Binding-site contacts:
Ligand atom O2' contacts residue LEU171 of chain 2.A at 3.3 Å.
Ligand atom O2A contacts residue ILE47 of chain 2.A at 3.6 Å.
Ligand atom PG contacts residue MG1 of chain 2.C at 3.2 Å.
Ligand atom O6 contacts residue ASN135 of chain 2.A at 3.3 Å (h-bond).
Ligand atom PB contacts residue MG1 of chain 2.C at 3.4 Å.
Ligand atom C6 contacts residue ASP138 of chain 2.A at 3.6 Å.
Ligand atom O3G contacts residue GLY72 of chain 2.A at 2.7 Å (h-bond).
Ligand atom PB contacts residue GLY29 of chain 2.A at 3.6 Å.
Ligand atom O1A contacts residue THR31 of chain 2.A at 3.5 Å (h-bond).
Ligand atom O1B contacts residue SER28 of chain 2.A at 3.3 Å (h-bond).
Ligand atom O5' contacts residue THR32 of chain 2.A at 3.6 Å (h-bond).
Ligand atom N1 contacts residue ASP138 of chain 2.A at 2.8 Å (salt-bridge).
Ligand atom O1G contacts residue MG1 of chain 2.C at 2.0 Å.
Ligand atom PB contacts residue LYS30 of chain 2.A at 3.5 Å.
Ligand atom O1B contacts residue GLY29 of chain 2.A at 2.9 Å (h-bond).
Ligand atom N2 contacts residue ASP138 of chain 2.A at 3.0 Å (salt-bridge).
Ligand atom N1 contacts residue LYS136 of chain 2.A at 3.6 Å.
Ligand atom O1G contacts residue THR50 of chain 2.A at 3.0 Å (h-bond).
Ligand atom O1A contacts residue GLY29 of chain 2.A at 3.4 Å.
Ligand atom N3B contacts residue ASN27 of chain 2.A at 3.1 Å (h-bond).
Ligand atom O3A contacts residue GLY29 of chain 2.A at 3.1 Å (h-bond).
Ligand atom O3G contacts residue ASP26 of chain 2.A at 3.5 Å.
Ligand atom C2 contacts residue LEU171 of chain 2.A at 3.5 Å (hydrophobic).
Ligand atom C5 contacts residue ASN135 of chain 2.A at 3.6 Å.
Ligand atom C5' contacts residue ASN27 of chain 2.A at 3.1 Å.
Ligand atom O2B contacts residue THR31 of chain 2.A at 3.0 Å (h-bond).
Ligand atom O1B contacts residue LYS30 of chain 2.A at 2.7 Å (salt-bridge).
Ligand atom O6 contacts residue LYS136 of chain 2.A at 3.3 Å (salt-bridge).
Ligand atom O6 contacts residue GLY170 of chain 2.A at 2.8 Å (h-bond).
Ligand atom O2B contacts residue LYS30 of chain 2.A at 3.6 Å.
Ligand atom C4' contacts residue ASN27 of chain 2.A at 3.3 Å.
Ligand atom O1A contacts residue THR32 of chain 2.A at 2.6 Å (h-bond).
Ligand atom N3B contacts residue MG1 of chain 2.C at 3.6 Å.
Ligand atom C2 contacts residue ASP138 of chain 2.A at 3.6 Å.
Ligand atom O2B contacts residue MG1 of chain 2.C at 2.0 Å.
Ligand atom O3G contacts residue LYS30 of chain 2.A at 2.6 Å (salt-bridge).
Ligand atom N7 contacts residue ASN135 of chain 2.A at 3.1 Å (h-bond).
Ligand atom O6 contacts residue ASN169 of chain 2.A at 3.3 Å.
Ligand atom C8 contacts residue THR32 of chain 2.A at 3.6 Å.
Ligand atom O4' contacts residue LYS136 of chain 2.A at 3.1 Å (salt-bridge).

A protein and the small-molecule ligand that binds it are described below.
Small molecule (SMILES): Nc1nc2c(ncn2[C@@H]2O[C@H](CO[P](=O)(O)O[P](=O)(O)NP(=O)(O)O)[C@@H](O)[C@H]2O)c(=O)[nH]1

Sequence of chain 2.A:
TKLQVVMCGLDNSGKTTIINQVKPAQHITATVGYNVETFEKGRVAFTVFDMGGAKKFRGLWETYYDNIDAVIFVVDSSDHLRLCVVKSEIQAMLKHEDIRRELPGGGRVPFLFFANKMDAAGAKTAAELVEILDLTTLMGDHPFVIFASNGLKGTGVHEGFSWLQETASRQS